The small molecule below binds the protein below.
Small molecule (SMILES): Brc1ccc(N2CCCNCC2)cn1

Binding-site contacts:
Ligand atom C3 contacts residue TYR211 of chain 1.EA at 3.9 Å (hydrophobic).
Ligand atom BR1 contacts residue HIS123 of chain 1.FA at 3.5 Å.
Ligand atom C3 contacts residue CYS206 of chain 1.EA at 4.1 Å (hydrophobic).
Ligand atom C1 contacts residue TRP162 of chain 1.EA at 3.8 Å (hydrophobic).
Ligand atom C8 contacts residue SER161 of chain 1.EA at 4.0 Å.
Ligand atom C10 contacts residue CYS206 of chain 1.EA at 3.8 Å (hydrophobic).
Ligand atom BR1 contacts residue THR133 of chain 1.FA at 4.1 Å.
Ligand atom C8 contacts residue TYR108 of chain 1.EA at 3.0 Å (hydrophobic).
Ligand atom N1 contacts residue THR133 of chain 1.FA at 3.2 Å.
Ligand atom C7 contacts residue TYR108 of chain 1.EA at 3.6 Å (hydrophobic).
Ligand atom C5 contacts residue THR133 of chain 1.FA at 4.2 Å.
Ligand atom C8 contacts residue TYR204 of chain 1.EA at 4.0 Å (hydrophobic).
Ligand atom BR1 contacts residue GLN131 of chain 1.FA at 3.3 Å.
Ligand atom C8 contacts residue TYR211 of chain 1.EA at 3.6 Å (hydrophobic).
Ligand atom C3 contacts residue HIS123 of chain 1.FA at 4.0 Å.
Ligand atom C9 contacts residue TRP162 of chain 1.EA at 3.8 Å (hydrophobic).
Ligand atom C6 contacts residue TRP162 of chain 1.EA at 3.6 Å (hydrophobic).
Ligand atom N1 contacts residue TRP162 of chain 1.EA at 4.1 Å.
Ligand atom C2 contacts residue TRP162 of chain 1.EA at 3.4 Å (hydrophobic).
Ligand atom N3 contacts residue SER161 of chain 1.EA at 4.0 Å.
Ligand atom BR1 contacts residue LEU121 of chain 1.FA at 4.1 Å.
Ligand atom C6 contacts residue TRP72 of chain 1.FA at 3.6 Å (hydrophobic).
Ligand atom C4 contacts residue HIS123 of chain 1.FA at 3.1 Å.
Ligand atom C4 contacts residue TRP162 of chain 1.EA at 4.1 Å (hydrophobic).
Ligand atom N3 contacts residue TYR108 of chain 1.EA at 3.0 Å (h-bond).
Ligand atom C1 contacts residue THR133 of chain 1.FA at 3.4 Å.
Ligand atom C3 contacts residue TRP162 of chain 1.EA at 3.5 Å (hydrophobic).
Ligand atom C10 contacts residue TYR204 of chain 1.EA at 4.0 Å (hydrophobic).
Ligand atom BR1 contacts residue TYR132 of chain 1.FA at 4.2 Å.
Ligand atom N2 contacts residue TRP162 of chain 1.EA at 3.7 Å.
Ligand atom C7 contacts residue TRP162 of chain 1.EA at 3.6 Å (hydrophobic).
Ligand atom N3 contacts residue TRP162 of chain 1.EA at 2.7 Å (h-bond).
Ligand atom C5 contacts residue THR163 of chain 1.EA at 4.2 Å.
Ligand atom C9 contacts residue TYR204 of chain 1.EA at 3.6 Å (hydrophobic).
Ligand atom BR1 contacts residue ALA122 of chain 1.FA at 4.1 Å.
Ligand atom C7 contacts residue TRP72 of chain 1.FA at 3.4 Å (hydrophobic).
Ligand atom C8 contacts residue TRP162 of chain 1.EA at 3.2 Å (hydrophobic).
Ligand atom C5 contacts residue HIS123 of chain 1.FA at 4.1 Å.
Ligand atom C3 contacts residue CYS207 of chain 1.EA at 4.0 Å (hydrophobic).
Ligand atom C9 contacts residue TYR211 of chain 1.EA at 3.6 Å (hydrophobic).

Sequence of chain 1.EA:
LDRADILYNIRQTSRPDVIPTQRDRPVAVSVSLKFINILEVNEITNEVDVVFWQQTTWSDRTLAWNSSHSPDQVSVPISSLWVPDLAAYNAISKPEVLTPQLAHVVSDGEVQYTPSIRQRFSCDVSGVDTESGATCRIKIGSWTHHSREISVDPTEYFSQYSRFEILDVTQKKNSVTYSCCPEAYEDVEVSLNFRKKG

Sequence of chain 1.FA:
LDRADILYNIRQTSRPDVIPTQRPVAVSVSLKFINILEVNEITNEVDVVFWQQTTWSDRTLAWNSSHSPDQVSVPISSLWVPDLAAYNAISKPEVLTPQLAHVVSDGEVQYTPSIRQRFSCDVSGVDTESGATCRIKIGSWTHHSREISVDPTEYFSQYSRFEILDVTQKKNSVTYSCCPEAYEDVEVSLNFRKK